The small molecule below binds the protein below.
Small molecule (SMILES): CC(=O)N[C@H](C(=O)NCC(=O)NCC(=O)N[C@H](C(=O)N[C@@H](CCCC[N+](C)(C)C)C(=O)N[C@@H](CCCCN)C(=O)N1CCC[C@H]1C(=O)N[C@@H](C)C(=O)N[C@@H](C)C(=O)N[C@@H](Cc1ccc(O)cc1)C(=O)O)C(C)C)[C@@H](C)O

Sequence of chain 1.A:
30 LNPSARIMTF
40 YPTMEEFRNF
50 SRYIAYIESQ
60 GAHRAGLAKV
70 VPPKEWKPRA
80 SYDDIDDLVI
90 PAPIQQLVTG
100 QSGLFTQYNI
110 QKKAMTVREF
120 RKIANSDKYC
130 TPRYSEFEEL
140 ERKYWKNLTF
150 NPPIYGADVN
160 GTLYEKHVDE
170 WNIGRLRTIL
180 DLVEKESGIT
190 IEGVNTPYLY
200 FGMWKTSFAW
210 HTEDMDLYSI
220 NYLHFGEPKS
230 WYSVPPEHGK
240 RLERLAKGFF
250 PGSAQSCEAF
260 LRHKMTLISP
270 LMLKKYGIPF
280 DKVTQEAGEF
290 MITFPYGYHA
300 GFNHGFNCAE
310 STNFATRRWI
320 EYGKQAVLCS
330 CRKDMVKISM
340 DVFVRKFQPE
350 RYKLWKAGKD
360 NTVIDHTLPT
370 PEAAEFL

Binding-site contacts:
Ligand atom OG1 contacts residue SER338 of chain 1.A at 2.9 Å (h-bond).
Ligand atom NZ contacts residue ALA91 of chain 1.A at 3.2 Å (h-bond).
Ligand atom CB contacts residue ASN108 of chain 1.A at 3.2 Å.
Ligand atom CA contacts residue TYR197 of chain 1.A at 3.5 Å (hydrophobic).
Ligand atom N contacts residue TYR197 of chain 1.A at 2.9 Å (h-bond).
Ligand atom O contacts residue ASP333 of chain 1.A at 3.3 Å (salt-bridge).
Ligand atom CD contacts residue ASP157 of chain 1.A at 3.5 Å.
Ligand atom CA contacts residue LYS336 of chain 1.A at 3.2 Å.
Ligand atom N contacts residue LYS336 of chain 1.A at 2.8 Å (salt-bridge).
Ligand atom CG2 contacts residue TYR197 of chain 1.A at 3.1 Å (hydrophobic).
Ligand atom CM2 contacts residue GLY192 of chain 1.A at 3.2 Å.
Ligand atom OH contacts residue MET264 of chain 1.A at 3.3 Å.
Ligand atom CA contacts residue ASN108 of chain 1.A at 3.4 Å.
Ligand atom N contacts residue ASP333 of chain 1.A at 3.1 Å (salt-bridge).
Ligand atom OH contacts residue ARG331 of chain 1.A at 3.1 Å (salt-bridge).
Ligand atom CM1 contacts residue SER310 of chain 1.A at 3.1 Å.
Ligand atom CD contacts residue GLY192 of chain 1.A at 3.2 Å.
Ligand atom CD1 contacts residue ASN108 of chain 1.A at 3.6 Å.
Ligand atom CB contacts residue GLU191 of chain 1.A at 3.2 Å.
Ligand atom CB contacts residue GLN110 of chain 1.A at 3.5 Å.
Ligand atom CM2 contacts residue TYR199 of chain 1.A at 3.4 Å (hydrophobic).
Ligand atom N contacts residue GLU191 of chain 1.A at 3.0 Å (salt-bridge).
Ligand atom C contacts residue LYS336 of chain 1.A at 3.5 Å.
Ligand atom CM3 contacts residue GLY192 of chain 1.A at 3.3 Å.
Ligand atom CM3 contacts residue ASN312 of chain 1.A at 3.4 Å.
Ligand atom C contacts residue ASN108 of chain 1.A at 3.5 Å.
Ligand atom CB contacts residue ILE93 of chain 1.A at 3.6 Å (hydrophobic).
Ligand atom C contacts residue VAL335 of chain 1.A at 3.5 Å (hydrophobic).
Ligand atom CA contacts residue ASN108 of chain 1.A at 3.5 Å.
Ligand atom O contacts residue LYS336 of chain 1.A at 3.0 Å (salt-bridge).
Ligand atom O contacts residue VAL335 of chain 1.A at 3.3 Å.
Ligand atom O contacts residue VAL335 of chain 1.A at 3.3 Å.
Ligand atom CM2 contacts residue SER310 of chain 1.A at 3.6 Å.
Ligand atom CE contacts residue TYR199 of chain 1.A at 3.4 Å (hydrophobic).
Ligand atom O contacts residue GLN110 of chain 1.A at 3.4 Å (h-bond).
Ligand atom CB contacts residue TYR197 of chain 1.A at 3.2 Å (hydrophobic).
Ligand atom CM3 contacts residue GLU212 of chain 1.A at 3.5 Å.
Ligand atom CM1 contacts residue TYR199 of chain 1.A at 3.4 Å (hydrophobic).
Ligand atom N contacts residue ASN108 of chain 1.A at 2.6 Å (h-bond).
Ligand atom O contacts residue LYS336 of chain 1.A at 3.6 Å.